Binding-site contacts:
Ligand atom C6 contacts residue TYR97 of chain 1.A at 4.0 Å (hydrophobic).
Ligand atom C2 contacts residue ASN104 of chain 1.A at 2.5 Å.
Ligand atom C5 contacts residue ASN104 of chain 1.A at 3.7 Å.
Ligand atom C1 contacts residue TYR97 of chain 1.A at 4.0 Å (hydrophobic).
Ligand atom C5 contacts residue TYR97 of chain 1.A at 3.9 Å (hydrophobic).
Ligand atom C8 contacts residue VAL99 of chain 1.A at 3.9 Å (hydrophobic).
Ligand atom C3 contacts residue ASN104 of chain 1.A at 3.8 Å.
Ligand atom O5 contacts residue TYR97 of chain 1.A at 3.9 Å.
Ligand atom C4 contacts residue ASN104 of chain 1.A at 4.2 Å.
Ligand atom O7 contacts residue ASN104 of chain 1.A at 4.1 Å.
Ligand atom C1 contacts residue ASN104 of chain 1.A at 1.5 Å.
Ligand atom N2 contacts residue ASN104 of chain 1.A at 3.0 Å (h-bond).
Ligand atom C7 contacts residue ASN104 of chain 1.A at 3.7 Å.
Ligand atom O5 contacts residue ASN104 of chain 1.A at 2.4 Å (h-bond).

The protein below binds the small molecule below.
Small molecule (SMILES): CC(=O)N[C@@H]1[C@@H](O)[C@H](O)[C@@H](CO)O[C@H]1O

Sequence of chain 1.A:
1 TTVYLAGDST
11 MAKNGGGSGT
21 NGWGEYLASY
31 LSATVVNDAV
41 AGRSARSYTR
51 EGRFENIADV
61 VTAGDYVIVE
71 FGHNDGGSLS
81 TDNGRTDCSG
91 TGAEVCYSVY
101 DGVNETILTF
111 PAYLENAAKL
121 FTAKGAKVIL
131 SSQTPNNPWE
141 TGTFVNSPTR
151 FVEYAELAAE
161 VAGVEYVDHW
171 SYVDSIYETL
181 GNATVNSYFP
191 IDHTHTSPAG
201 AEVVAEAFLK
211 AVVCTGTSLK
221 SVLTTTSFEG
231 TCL